The small molecule below binds the protein below.
Small molecule (SMILES): c1ccc2c(c1)[nH]c1ccccc12

Binding-site contacts:
Ligand atom N9 contacts residue GLY178 of chain 1.B at 3.3 Å (h-bond).
Ligand atom N9 contacts residue HIS183 of chain 1.B at 3.4 Å.
Ligand atom C5 contacts residue PHE275 of chain 1.B at 3.7 Å (hydrophobic).
Ligand atom C9A contacts residue ILE262 of chain 1.B at 3.7 Å (hydrophobic).
Ligand atom C9A contacts residue HIS183 of chain 1.B at 4.0 Å.
Ligand atom C7 contacts residue GLU284 of chain 1.B at 3.9 Å.
Ligand atom C8 contacts residue GLU284 of chain 1.B at 4.1 Å.
Ligand atom C8A contacts residue VAL272 of chain 1.B at 4.0 Å (hydrophobic).
Ligand atom C7 contacts residue ASN330 of chain 1.B at 3.8 Å.
Ligand atom C1 contacts residue HIS183 of chain 1.B at 4.3 Å.
Ligand atom C2 contacts residue ILE262 of chain 1.B at 3.4 Å (hydrophobic).
Ligand atom C1 contacts residue ILE262 of chain 1.B at 3.2 Å (hydrophobic).
Ligand atom C7 contacts residue LEU270 of chain 1.B at 4.0 Å (hydrophobic).
Ligand atom C4A contacts residue VAL272 of chain 1.B at 4.3 Å (hydrophobic).
Ligand atom C5 contacts residue PHE329 of chain 1.B at 3.6 Å (hydrophobic).
Ligand atom C8 contacts residue LEU270 of chain 1.B at 3.4 Å (hydrophobic).
Ligand atom C6 contacts residue TYR282 of chain 1.B at 3.8 Å (hydrophobic).
Ligand atom C4 contacts residue ALA259 of chain 1.B at 3.6 Å (hydrophobic).
Ligand atom C2 contacts residue ALA259 of chain 1.B at 4.3 Å (hydrophobic).
Ligand atom C4A contacts residue ILE262 of chain 1.B at 4.4 Å (hydrophobic).
Ligand atom C5 contacts residue VAL272 of chain 1.B at 3.9 Å (hydrophobic).
Ligand atom N9 contacts residue ILE262 of chain 1.B at 4.3 Å.
Ligand atom C3 contacts residue ILE184 of chain 1.B at 4.1 Å (hydrophobic).
Ligand atom C8A contacts residue GLY178 of chain 1.B at 3.9 Å.
Ligand atom C4B contacts residue PHE329 of chain 1.B at 4.2 Å (hydrophobic).
Ligand atom C6 contacts residue PHE275 of chain 1.B at 4.0 Å (hydrophobic).
Ligand atom C6 contacts residue PHE329 of chain 1.B at 3.9 Å (hydrophobic).
Ligand atom C8A contacts residue LEU270 of chain 1.B at 4.2 Å (hydrophobic).
Ligand atom C9A contacts residue GLY178 of chain 1.B at 4.4 Å.
Ligand atom C7 contacts residue TYR282 of chain 1.B at 3.8 Å (hydrophobic).
Ligand atom C3 contacts residue ALA259 of chain 1.B at 3.5 Å (hydrophobic).
Ligand atom C6 contacts residue VAL272 of chain 1.B at 3.9 Å (hydrophobic).
Ligand atom C2 contacts residue ILE184 of chain 1.B at 4.1 Å (hydrophobic).
Ligand atom C6 contacts residue ASN330 of chain 1.B at 3.8 Å.
Ligand atom C8 contacts residue VAL272 of chain 1.B at 3.9 Å (hydrophobic).
Ligand atom C8A contacts residue HIS183 of chain 1.B at 4.1 Å.
Ligand atom C7 contacts residue VAL272 of chain 1.B at 3.9 Å (hydrophobic).
Ligand atom C4B contacts residue VAL272 of chain 1.B at 4.0 Å (hydrophobic).
Ligand atom C8 contacts residue GLY178 of chain 1.B at 3.9 Å.
Ligand atom C3 contacts residue ILE262 of chain 1.B at 4.1 Å (hydrophobic).

Sequence of chain 1.B:
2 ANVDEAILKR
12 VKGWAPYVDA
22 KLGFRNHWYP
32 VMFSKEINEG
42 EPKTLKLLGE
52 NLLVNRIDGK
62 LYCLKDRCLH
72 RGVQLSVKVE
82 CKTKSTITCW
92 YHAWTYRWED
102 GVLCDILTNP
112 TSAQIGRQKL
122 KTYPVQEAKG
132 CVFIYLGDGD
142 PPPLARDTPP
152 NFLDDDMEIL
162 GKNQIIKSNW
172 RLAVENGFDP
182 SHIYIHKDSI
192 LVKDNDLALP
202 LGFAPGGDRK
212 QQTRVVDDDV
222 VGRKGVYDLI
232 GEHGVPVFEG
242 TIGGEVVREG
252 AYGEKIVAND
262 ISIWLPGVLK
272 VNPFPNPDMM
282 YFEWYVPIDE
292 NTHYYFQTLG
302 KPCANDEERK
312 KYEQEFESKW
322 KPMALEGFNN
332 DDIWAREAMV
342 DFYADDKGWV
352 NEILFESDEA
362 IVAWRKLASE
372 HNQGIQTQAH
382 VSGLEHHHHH